A protein and the small-molecule ligand that binds it are described below.
Small molecule (SMILES): CC[C@H](C)[C@H](NC(=O)[C@H](CC(C)C)NC(=O)[C@H](CO)NC(=O)CNC(=O)[C@@H](NC(=O)[C@@H](N)[C@@H](C)O)C(C)C)C(=O)N[C@H](C=O)CCC(N)=O

Binding-site contacts:
Ligand atom C contacts residue ASP243 of chain 58.C at 4.4 Å.
Ligand atom N contacts residue ARG35 of chain 58.C at 4.1 Å.
Ligand atom O contacts residue ARG35 of chain 58.C at 2.9 Å (salt-bridge).
Ligand atom O contacts residue ARG35 of chain 58.C at 3.3 Å (salt-bridge).
Ligand atom C contacts residue ARG35 of chain 58.C at 3.5 Å.
Ligand atom CD2 contacts residue ARG29 of chain 58.C at 3.8 Å.
Ligand atom CD1 contacts residue ARG29 of chain 58.C at 3.6 Å.
Ligand atom C contacts residue ARG35 of chain 58.C at 3.7 Å.
Ligand atom CB contacts residue ASP243 of chain 58.C at 4.2 Å.
Ligand atom CG2 contacts residue PRO43 of chain 58.C at 4.3 Å (hydrophobic).
Ligand atom O contacts residue ARG29 of chain 58.C at 4.2 Å.
Ligand atom C contacts residue ASP243 of chain 58.C at 3.5 Å.
Ligand atom CA contacts residue ASP243 of chain 58.C at 4.2 Å.
Ligand atom CG2 contacts residue ARG35 of chain 58.C at 3.9 Å.
Ligand atom OG contacts residue ARG35 of chain 58.C at 4.2 Å.
Ligand atom CA contacts residue ASP243 of chain 58.C at 3.3 Å.
Ligand atom CG2 contacts residue GLU245 of chain 58.C at 3.4 Å.
Ligand atom O contacts residue ASP243 of chain 58.C at 4.3 Å.
Ligand atom O contacts residue ILE25 of chain 58.C at 3.8 Å.
Ligand atom C contacts residue ARG36 of chain 58.C at 3.2 Å.
Ligand atom N contacts residue ARG35 of chain 58.C at 4.4 Å.
Ligand atom OG contacts residue PHE244 of chain 58.C at 3.7 Å.
Ligand atom O contacts residue ARG36 of chain 58.C at 2.9 Å (salt-bridge).
Ligand atom CA contacts residue ARG29 of chain 58.C at 4.2 Å.
Ligand atom N contacts residue ASP243 of chain 58.C at 3.8 Å.
Ligand atom CG2 contacts residue ARG36 of chain 58.C at 3.8 Å.
Ligand atom CG1 contacts residue ASP243 of chain 58.C at 3.3 Å.
Ligand atom N contacts residue ARG35 of chain 58.C at 4.1 Å.
Ligand atom C contacts residue PRO43 of chain 58.C at 4.5 Å (hydrophobic).
Ligand atom O contacts residue PHE37 of chain 58.C at 3.8 Å.
Ligand atom CB contacts residue ARG35 of chain 58.C at 3.4 Å.
Ligand atom CG1 contacts residue ARG35 of chain 58.C at 4.4 Å.
Ligand atom C contacts residue ARG29 of chain 58.C at 3.9 Å.
Ligand atom O contacts residue ASP243 of chain 58.C at 4.3 Å.
Ligand atom CB contacts residue ARG35 of chain 58.C at 3.8 Å.
Ligand atom O contacts residue ARG29 of chain 58.C at 3.0 Å (salt-bridge).
Ligand atom CA contacts residue ARG35 of chain 58.C at 4.5 Å.
Ligand atom CB contacts residue ASP243 of chain 58.C at 3.9 Å.
Ligand atom N contacts residue ASP243 of chain 58.C at 3.3 Å (salt-bridge).
Ligand atom O contacts residue PRO43 of chain 58.C at 3.7 Å.

Sequence of chain 58.C:
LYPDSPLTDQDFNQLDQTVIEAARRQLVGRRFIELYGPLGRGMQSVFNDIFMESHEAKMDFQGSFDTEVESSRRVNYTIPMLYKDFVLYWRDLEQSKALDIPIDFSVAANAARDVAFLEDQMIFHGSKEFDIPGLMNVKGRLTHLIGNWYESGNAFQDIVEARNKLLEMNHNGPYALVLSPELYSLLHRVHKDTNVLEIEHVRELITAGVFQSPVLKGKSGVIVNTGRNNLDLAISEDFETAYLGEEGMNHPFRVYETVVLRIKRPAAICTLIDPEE